Sequence of chain 1.A:
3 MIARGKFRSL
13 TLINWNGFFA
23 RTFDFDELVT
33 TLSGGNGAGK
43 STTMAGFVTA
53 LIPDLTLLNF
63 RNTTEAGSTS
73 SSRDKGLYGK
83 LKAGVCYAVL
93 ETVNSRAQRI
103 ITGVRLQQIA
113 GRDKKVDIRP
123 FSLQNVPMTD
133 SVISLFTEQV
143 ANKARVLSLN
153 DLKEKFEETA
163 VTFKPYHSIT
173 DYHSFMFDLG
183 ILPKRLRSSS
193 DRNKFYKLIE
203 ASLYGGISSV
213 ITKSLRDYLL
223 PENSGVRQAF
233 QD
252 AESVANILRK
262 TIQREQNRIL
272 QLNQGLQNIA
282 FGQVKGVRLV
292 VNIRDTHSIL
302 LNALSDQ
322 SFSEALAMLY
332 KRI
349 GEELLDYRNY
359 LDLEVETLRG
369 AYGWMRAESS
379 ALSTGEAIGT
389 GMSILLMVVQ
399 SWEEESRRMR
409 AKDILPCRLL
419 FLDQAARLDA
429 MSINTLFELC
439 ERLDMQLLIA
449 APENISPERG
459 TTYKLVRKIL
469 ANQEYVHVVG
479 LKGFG

Sequence of chain 2.A:
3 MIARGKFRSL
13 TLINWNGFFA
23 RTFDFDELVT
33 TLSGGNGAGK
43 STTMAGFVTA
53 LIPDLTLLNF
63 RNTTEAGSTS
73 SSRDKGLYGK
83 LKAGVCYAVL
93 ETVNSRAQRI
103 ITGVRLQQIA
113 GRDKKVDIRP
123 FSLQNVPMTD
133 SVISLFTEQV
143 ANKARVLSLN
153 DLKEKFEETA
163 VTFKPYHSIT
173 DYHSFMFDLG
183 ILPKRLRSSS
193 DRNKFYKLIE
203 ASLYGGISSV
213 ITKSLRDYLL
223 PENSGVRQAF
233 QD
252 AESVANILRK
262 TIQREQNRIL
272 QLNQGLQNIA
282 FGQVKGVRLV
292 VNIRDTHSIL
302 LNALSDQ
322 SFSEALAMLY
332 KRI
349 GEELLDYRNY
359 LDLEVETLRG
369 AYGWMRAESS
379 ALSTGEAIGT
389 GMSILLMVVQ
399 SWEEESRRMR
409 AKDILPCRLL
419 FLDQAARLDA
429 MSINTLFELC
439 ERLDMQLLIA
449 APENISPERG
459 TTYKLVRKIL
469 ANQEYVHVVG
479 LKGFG

A protein and the small-molecule ligand that binds it are described below.
Small molecule (SMILES): Nc1ncnc2c1ncn2[C@@H]1O[C@H](COP(=O)(O)OP(=O)(O)OP(O)(O)=S)[C@@H](O)[C@H]1O

Binding-site contacts:
Ligand atom O3G contacts residue GLY383 of chain 1.A at 2.6 Å (h-bond).
Ligand atom O3' contacts residue GLU384 of chain 1.A at 2.6 Å (salt-bridge).
Ligand atom O4' contacts residue ARG465 of chain 2.A at 3.1 Å (salt-bridge).
Ligand atom O2G contacts residue MG1 of chain 2.D at 2.7 Å.
Ligand atom O2A contacts residue MG1 of chain 2.D at 2.7 Å.
Ligand atom C4 contacts residue ALA379 of chain 1.A at 3.4 Å (hydrophobic).
Ligand atom C6 contacts residue GLY81 of chain 2.A at 3.4 Å.
Ligand atom C4' contacts residue GLY39 of chain 2.A at 3.5 Å.
Ligand atom O3G contacts residue THR382 of chain 1.A at 3.2 Å (h-bond).
Ligand atom O3A contacts residue GLY41 of chain 2.A at 3.1 Å (h-bond).
Ligand atom C4' contacts residue ARG465 of chain 2.A at 3.1 Å.
Ligand atom C2 contacts residue ARG367 of chain 1.A at 3.5 Å.
Ligand atom N1 contacts residue GLY81 of chain 2.A at 3.2 Å.
Ligand atom O2' contacts residue ARG367 of chain 1.A at 2.9 Å (salt-bridge).
Ligand atom O2A contacts residue SER381 of chain 1.A at 3.5 Å.
Ligand atom C3' contacts residue GLU384 of chain 1.A at 3.0 Å.
Ligand atom N7 contacts residue LYS82 of chain 2.A at 3.0 Å (salt-bridge).
Ligand atom O2B contacts residue GLY41 of chain 2.A at 2.7 Å (h-bond).
Ligand atom O3B contacts residue GLY39 of chain 2.A at 2.6 Å (h-bond).
Ligand atom O3G contacts residue GLY39 of chain 2.A at 3.4 Å (h-bond).
Ligand atom O1A contacts residue THR44 of chain 2.A at 2.9 Å (h-bond).
Ligand atom O3G contacts residue SER381 of chain 1.A at 2.7 Å (h-bond).
Ligand atom C8 contacts residue LYS82 of chain 2.A at 3.5 Å.
Ligand atom O2B contacts residue LYS42 of chain 2.A at 2.7 Å (salt-bridge).
Ligand atom O2G contacts residue GLN422 of chain 2.A at 3.5 Å (h-bond).
Ligand atom S1G contacts residue ASN38 of chain 2.A at 3.5 Å (h-bond).
Ligand atom O3' contacts residue GLN284 of chain 1.A at 3.5 Å.
Ligand atom O1A contacts residue SER43 of chain 2.A at 3.3 Å (h-bond).
Ligand atom O3B contacts residue SER381 of chain 1.A at 3.2 Å.
Ligand atom N6 contacts residue GLY81 of chain 2.A at 3.4 Å.
Ligand atom C5' contacts residue SER381 of chain 1.A at 3.4 Å.
Ligand atom O1A contacts residue GLY41 of chain 2.A at 2.9 Å.
Ligand atom N6 contacts residue GLY78 of chain 2.A at 3.1 Å (h-bond).
Ligand atom O2B contacts residue ALA40 of chain 2.A at 2.8 Å (h-bond).
Ligand atom N3 contacts residue ARG367 of chain 1.A at 3.0 Å (salt-bridge).
Ligand atom O1B contacts residue SER43 of chain 2.A at 3.2 Å (h-bond).
Ligand atom O2B contacts residue GLY39 of chain 2.A at 3.5 Å.
Ligand atom O1A contacts residue LYS42 of chain 2.A at 3.5 Å (salt-bridge).
Ligand atom O1B contacts residue MG1 of chain 2.D at 2.8 Å.
Ligand atom O3A contacts residue GLY39 of chain 2.A at 3.4 Å.